Sequence of chain 1.A:
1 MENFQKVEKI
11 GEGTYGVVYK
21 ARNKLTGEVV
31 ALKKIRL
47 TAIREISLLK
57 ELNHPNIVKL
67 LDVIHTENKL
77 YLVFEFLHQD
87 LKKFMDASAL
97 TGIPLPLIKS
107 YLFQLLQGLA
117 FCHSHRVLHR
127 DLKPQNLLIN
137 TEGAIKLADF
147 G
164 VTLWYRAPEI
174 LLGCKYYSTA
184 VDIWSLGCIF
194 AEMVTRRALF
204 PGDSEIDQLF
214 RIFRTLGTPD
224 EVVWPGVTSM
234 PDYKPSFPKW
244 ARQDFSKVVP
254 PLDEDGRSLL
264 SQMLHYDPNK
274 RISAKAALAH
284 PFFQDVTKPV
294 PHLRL

Binding-site contacts:
Ligand atom O10 contacts residue LEU83 of chain 1.A at 2.8 Å (h-bond).
Ligand atom O26 contacts residue GLY11 of chain 1.A at 3.5 Å.
Ligand atom C19 contacts residue ASP145 of chain 1.A at 3.7 Å.
Ligand atom O27 contacts residue ASN132 of chain 1.A at 3.6 Å.
Ligand atom C22 contacts residue ILE10 of chain 1.A at 3.5 Å (hydrophobic).
Ligand atom C20 contacts residue ASP145 of chain 1.A at 3.6 Å.
Ligand atom C25 contacts residue GLN131 of chain 1.A at 3.3 Å.
Ligand atom C4 contacts residue ALA31 of chain 1.A at 3.6 Å (hydrophobic).
Ligand atom C5 contacts residue VAL64 of chain 1.A at 3.8 Å (hydrophobic).
Ligand atom N28 contacts residue ILE10 of chain 1.A at 3.7 Å.
Ligand atom F17 contacts residue ASP145 of chain 1.A at 3.2 Å.
Ligand atom C8 contacts residue ALA31 of chain 1.A at 3.7 Å (hydrophobic).
Ligand atom C7 contacts residue LEU134 of chain 1.A at 3.4 Å (hydrophobic).
Ligand atom C12 contacts residue LEU134 of chain 1.A at 3.6 Å (hydrophobic).
Ligand atom C11 contacts residue LEU134 of chain 1.A at 3.5 Å (hydrophobic).
Ligand atom C5 contacts residue PHE80 of chain 1.A at 3.3 Å (hydrophobic).
Ligand atom N28 contacts residue VAL18 of chain 1.A at 3.5 Å.
Ligand atom C23 contacts residue GLU12 of chain 1.A at 3.6 Å.
Ligand atom N9 contacts residue ALA31 of chain 1.A at 3.2 Å.
Ligand atom C22 contacts residue ASP86 of chain 1.A at 3.7 Å.
Ligand atom N9 contacts residue GLU81 of chain 1.A at 2.9 Å (salt-bridge).
Ligand atom O10 contacts residue PHE82 of chain 1.A at 3.5 Å.
Ligand atom C3 contacts residue LEU134 of chain 1.A at 3.7 Å (hydrophobic).
Ligand atom N28 contacts residue GLY11 of chain 1.A at 3.5 Å (h-bond).
Ligand atom C4 contacts residue LEU134 of chain 1.A at 3.8 Å (hydrophobic).
Ligand atom C4 contacts residue GLU81 of chain 1.A at 3.8 Å.
Ligand atom O26 contacts residue GLU12 of chain 1.A at 3.1 Å (salt-bridge).
Ligand atom O21 contacts residue ILE10 of chain 1.A at 3.4 Å.
Ligand atom C13 contacts residue ILE10 of chain 1.A at 3.4 Å (hydrophobic).
Ligand atom C8 contacts residue LEU83 of chain 1.A at 3.8 Å (hydrophobic).
Ligand atom O27 contacts residue GLN131 of chain 1.A at 3.6 Å.
Ligand atom C6 contacts residue PHE80 of chain 1.A at 3.6 Å (hydrophobic).
Ligand atom C8 contacts residue LEU134 of chain 1.A at 3.3 Å (hydrophobic).
Ligand atom O27 contacts residue ASP145 of chain 1.A at 2.8 Å (salt-bridge).
Ligand atom C20 contacts residue GLN131 of chain 1.A at 3.9 Å.
Ligand atom N9 contacts residue LEU134 of chain 1.A at 3.6 Å.
Ligand atom C15 contacts residue LEU83 of chain 1.A at 3.0 Å (hydrophobic).
Ligand atom C12 contacts residue ILE10 of chain 1.A at 3.7 Å (hydrophobic).
Ligand atom N16 contacts residue LEU83 of chain 1.A at 3.0 Å (h-bond).
Ligand atom O10 contacts residue LEU134 of chain 1.A at 3.7 Å.

This protein binds this small molecule.
Small molecule (SMILES): COc1cc[nH]c1/C=C1\C(=O)Nc2ccc(F)c(C#C[C@@H](O)[C@@H](N)[C@@H](C)O)c21